Sequence of chain 1.A:
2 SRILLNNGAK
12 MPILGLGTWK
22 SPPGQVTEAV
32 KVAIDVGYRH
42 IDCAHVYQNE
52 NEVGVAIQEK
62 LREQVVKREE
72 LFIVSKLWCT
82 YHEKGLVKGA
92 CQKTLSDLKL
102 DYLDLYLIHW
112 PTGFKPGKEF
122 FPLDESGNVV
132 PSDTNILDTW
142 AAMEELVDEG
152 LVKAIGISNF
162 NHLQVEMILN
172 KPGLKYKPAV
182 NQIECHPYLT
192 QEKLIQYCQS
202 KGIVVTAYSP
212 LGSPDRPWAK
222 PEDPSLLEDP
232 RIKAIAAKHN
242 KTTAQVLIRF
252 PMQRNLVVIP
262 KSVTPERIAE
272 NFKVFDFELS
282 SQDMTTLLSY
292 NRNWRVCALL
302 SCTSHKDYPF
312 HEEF

Binding-site contacts:
Ligand atom C19 contacts residue TRP111 of chain 1.A at 3.2 Å (hydrophobic).
Ligand atom C3 contacts residue CYS298 of chain 1.A at 3.6 Å (hydrophobic).
Ligand atom C2 contacts residue ALA299 of chain 1.A at 3.7 Å (hydrophobic).
Ligand atom C22 contacts residue TRP111 of chain 1.A at 3.6 Å (hydrophobic).
Ligand atom C19 contacts residue LEU300 of chain 1.A at 3.6 Å (hydrophobic).
Ligand atom C20 contacts residue PHE122 of chain 1.A at 3.8 Å (hydrophobic).
Ligand atom C5 contacts residue TRP20 of chain 1.A at 3.8 Å (hydrophobic).
Ligand atom C30 contacts residue TRP111 of chain 1.A at 3.3 Å (hydrophobic).
Ligand atom O29 contacts residue TRP111 of chain 1.A at 3.8 Å.
Ligand atom C5 contacts residue TRP219 of chain 1.A at 3.4 Å (hydrophobic).
Ligand atom O28 contacts residue LEU300 of chain 1.A at 3.1 Å (h-bond).
Ligand atom N27 contacts residue CYS303 of chain 1.A at 3.6 Å.
Ligand atom C11 contacts residue HIS110 of chain 1.A at 3.2 Å.
Ligand atom C20 contacts residue TRP111 of chain 1.A at 3.3 Å (hydrophobic).
Ligand atom C10 contacts residue TRP20 of chain 1.A at 3.7 Å (hydrophobic).
Ligand atom C1 contacts residue TRP111 of chain 1.A at 3.4 Å (hydrophobic).
Ligand atom O28 contacts residue ALA299 of chain 1.A at 3.7 Å.
Ligand atom O14 contacts residue NAP1 of chain 1.C at 3.5 Å (h-bond).
Ligand atom C20 contacts residue TRP79 of chain 1.A at 3.8 Å (hydrophobic).
Ligand atom C11 contacts residue NAP1 of chain 1.C at 3.4 Å.
Ligand atom O29 contacts residue TYR309 of chain 1.A at 3.7 Å.
Ligand atom C22 contacts residue TRP79 of chain 1.A at 3.8 Å (hydrophobic).
Ligand atom C2 contacts residue LEU300 of chain 1.A at 3.5 Å (hydrophobic).
Ligand atom O12 contacts residue HIS110 of chain 1.A at 2.6 Å (h-bond).
Ligand atom C7 contacts residue TRP111 of chain 1.A at 3.5 Å (hydrophobic).
Ligand atom C5 contacts residue CYS298 of chain 1.A at 3.4 Å (hydrophobic).
Ligand atom O12 contacts residue TYR48 of chain 1.A at 2.6 Å (h-bond).
Ligand atom O14 contacts residue TRP111 of chain 1.A at 3.1 Å (h-bond).
Ligand atom O12 contacts residue NAP1 of chain 1.C at 2.9 Å.
Ligand atom O28 contacts residue TYR309 of chain 1.A at 3.3 Å.
Ligand atom C30 contacts residue LEU300 of chain 1.A at 3.8 Å (hydrophobic).
Ligand atom N27 contacts residue TRP111 of chain 1.A at 3.6 Å.
Ligand atom C10 contacts residue NAP1 of chain 1.C at 3.4 Å.
Ligand atom C24 contacts residue TRP111 of chain 1.A at 3.5 Å (hydrophobic).
Ligand atom C9 contacts residue TRP20 of chain 1.A at 3.5 Å (hydrophobic).
Ligand atom O14 contacts residue HIS110 of chain 1.A at 3.0 Å (h-bond).
Ligand atom C3 contacts residue TRP219 of chain 1.A at 3.4 Å (hydrophobic).
Ligand atom O29 contacts residue CYS303 of chain 1.A at 3.3 Å.
Ligand atom C11 contacts residue TYR48 of chain 1.A at 3.8 Å (hydrophobic).
Ligand atom C26 contacts residue TRP111 of chain 1.A at 3.5 Å (hydrophobic).

A small-molecule ligand and the protein it binds are described below.
Small molecule (SMILES): O=C(O)/C=C\c1cccc(-c2cccc([N+](=O)[O-])c2)c1